Binding-site contacts:
Ligand atom CL3 contacts residue LEU217 of chain 37.B at 3.8 Å.
Ligand atom C12 contacts residue PHE111 of chain 37.B at 3.8 Å (hydrophobic).
Ligand atom C8 contacts residue MET109 of chain 37.B at 3.4 Å (hydrophobic).
Ligand atom O2 contacts residue VAL173 of chain 37.B at 3.4 Å.
Ligand atom C13 contacts residue PHE111 of chain 37.B at 3.7 Å (hydrophobic).
Ligand atom C21 contacts residue TYR182 of chain 37.B at 3.8 Å (hydrophobic).
Ligand atom C9 contacts residue PHE214 of chain 37.B at 3.7 Å (hydrophobic).
Ligand atom C13 contacts residue MET109 of chain 37.B at 3.4 Å (hydrophobic).
Ligand atom C7 contacts residue MET109 of chain 37.B at 3.3 Å (hydrophobic).
Ligand atom C13 contacts residue ILE87 of chain 37.B at 3.7 Å (hydrophobic).
Ligand atom C4 contacts residue MET109 of chain 37.B at 3.8 Å (hydrophobic).
Ligand atom O3 contacts residue TYR89 of chain 37.B at 3.6 Å.
Ligand atom C21 contacts residue SER105 of chain 37.B at 3.8 Å.
Ligand atom C20 contacts residue ILE171 of chain 37.B at 3.8 Å (hydrophobic).
Ligand atom O1 contacts residue MET109 of chain 37.B at 3.7 Å.
Ligand atom C16 contacts residue TYR136 of chain 37.B at 3.8 Å (hydrophobic).
Ligand atom C2 contacts residue PHE214 of chain 37.B at 3.6 Å (hydrophobic).
Ligand atom C3 contacts residue MET109 of chain 37.B at 3.7 Å (hydrophobic).
Ligand atom C7 contacts residue PHE214 of chain 37.B at 3.5 Å (hydrophobic).
Ligand atom C20 contacts residue LEU217 of chain 37.B at 3.8 Å (hydrophobic).
Ligand atom CL2 contacts residue ALA24 of chain 36.E at 3.5 Å.
Ligand atom CL2 contacts residue ILE25 of chain 36.E at 3.4 Å.
Ligand atom C1 contacts residue TYR182 of chain 37.B at 3.8 Å (hydrophobic).
Ligand atom C5 contacts residue TYR89 of chain 37.B at 3.5 Å (hydrophobic).
Ligand atom C17 contacts residue TYR136 of chain 37.B at 3.7 Å (hydrophobic).
Ligand atom C19 contacts residue LEU217 of chain 37.B at 3.8 Å (hydrophobic).
Ligand atom CL3 contacts residue PHE111 of chain 37.B at 3.8 Å.
Ligand atom C14 contacts residue TYR136 of chain 37.B at 3.5 Å (hydrophobic).
Ligand atom C17 contacts residue ALA24 of chain 36.E at 3.7 Å (hydrophobic).
Ligand atom O1 contacts residue PHE214 of chain 37.B at 3.8 Å.
Ligand atom C16 contacts residue ALA24 of chain 36.E at 3.8 Å (hydrophobic).
Ligand atom CL2 contacts residue TYR136 of chain 37.B at 3.6 Å.
Ligand atom O3 contacts residue PHE107 of chain 37.B at 3.6 Å.
Ligand atom C10 contacts residue TYR136 of chain 37.B at 3.5 Å (hydrophobic).
Ligand atom C6 contacts residue TYR89 of chain 37.B at 3.7 Å (hydrophobic).
Ligand atom C11 contacts residue ILE87 of chain 37.B at 3.8 Å (hydrophobic).
Ligand atom C12 contacts residue ILE87 of chain 37.B at 3.8 Å (hydrophobic).
Ligand atom O1 contacts residue ILE87 of chain 37.B at 3.7 Å.
Ligand atom C9 contacts residue VAL176 of chain 37.B at 3.6 Å (hydrophobic).
Ligand atom C21 contacts residue HIS184 of chain 37.B at 3.6 Å.

Sequence of chain 37.B:
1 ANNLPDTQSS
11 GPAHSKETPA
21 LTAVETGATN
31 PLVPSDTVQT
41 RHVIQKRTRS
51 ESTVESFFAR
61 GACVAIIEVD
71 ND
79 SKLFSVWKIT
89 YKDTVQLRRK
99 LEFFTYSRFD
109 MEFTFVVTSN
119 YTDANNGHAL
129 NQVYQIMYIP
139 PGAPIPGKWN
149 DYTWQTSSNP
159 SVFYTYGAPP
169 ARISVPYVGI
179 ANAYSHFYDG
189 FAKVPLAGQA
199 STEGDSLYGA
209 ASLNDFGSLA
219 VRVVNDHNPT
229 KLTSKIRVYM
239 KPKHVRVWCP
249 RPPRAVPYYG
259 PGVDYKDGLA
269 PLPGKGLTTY

A protein and the small-molecule ligand that binds it are described below.
Small molecule (SMILES): COc1ccc(OCc2ccc(COc3c(Cl)cccc3Cl)cc2)c(Cl)c1

Sequence of chain 36.E:
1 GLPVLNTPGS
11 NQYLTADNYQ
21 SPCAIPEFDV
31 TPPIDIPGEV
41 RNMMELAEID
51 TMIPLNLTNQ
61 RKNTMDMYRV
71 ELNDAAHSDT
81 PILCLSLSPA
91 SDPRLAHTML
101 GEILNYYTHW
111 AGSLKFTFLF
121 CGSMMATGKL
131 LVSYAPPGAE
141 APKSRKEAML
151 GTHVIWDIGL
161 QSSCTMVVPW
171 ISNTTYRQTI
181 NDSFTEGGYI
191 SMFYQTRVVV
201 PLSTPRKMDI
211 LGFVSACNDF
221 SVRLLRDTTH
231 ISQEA